Sequence of chain 1.D:
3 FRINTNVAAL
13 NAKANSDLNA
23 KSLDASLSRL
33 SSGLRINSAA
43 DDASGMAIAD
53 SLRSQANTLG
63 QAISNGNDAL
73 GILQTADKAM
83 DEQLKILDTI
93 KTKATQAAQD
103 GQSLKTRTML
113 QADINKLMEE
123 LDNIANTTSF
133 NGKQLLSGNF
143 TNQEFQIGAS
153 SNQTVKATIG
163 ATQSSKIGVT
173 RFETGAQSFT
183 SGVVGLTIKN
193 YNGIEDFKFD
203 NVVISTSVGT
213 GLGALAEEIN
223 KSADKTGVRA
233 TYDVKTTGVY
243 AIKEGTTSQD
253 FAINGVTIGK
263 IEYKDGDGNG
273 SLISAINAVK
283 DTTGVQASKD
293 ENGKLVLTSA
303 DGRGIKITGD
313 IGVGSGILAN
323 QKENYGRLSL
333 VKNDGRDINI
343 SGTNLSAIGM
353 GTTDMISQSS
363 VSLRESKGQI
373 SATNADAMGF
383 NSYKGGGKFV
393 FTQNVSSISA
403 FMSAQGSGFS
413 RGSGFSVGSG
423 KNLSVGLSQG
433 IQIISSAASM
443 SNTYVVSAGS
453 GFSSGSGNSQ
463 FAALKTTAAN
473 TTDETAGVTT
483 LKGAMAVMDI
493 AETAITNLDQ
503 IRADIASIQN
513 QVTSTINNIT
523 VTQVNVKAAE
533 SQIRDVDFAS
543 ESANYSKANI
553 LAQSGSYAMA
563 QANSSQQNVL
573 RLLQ

Binding-site contacts:
Ligand atom C5 contacts residue ASN444 of chain 1.D at 4.4 Å.
Ligand atom C4 contacts residue SER443 of chain 1.D at 3.8 Å.
Ligand atom C3 contacts residue SER443 of chain 1.D at 2.9 Å.
Ligand atom C4 contacts residue ASN444 of chain 1.D at 3.8 Å.
Ligand atom C2 contacts residue SER443 of chain 1.D at 1.5 Å.
Ligand atom O4 contacts residue ASN444 of chain 1.D at 4.2 Å.
Ligand atom C6 contacts residue ASN444 of chain 1.D at 4.2 Å.
Ligand atom O6 contacts residue SER443 of chain 1.D at 2.2 Å (h-bond).
Ligand atom C6 contacts residue SER443 of chain 1.D at 3.3 Å.
Ligand atom O1A contacts residue SER441 of chain 1.D at 3.6 Å.
Ligand atom O1B contacts residue SER443 of chain 1.D at 2.5 Å (h-bond).
Ligand atom C2 contacts residue ASN444 of chain 1.D at 4.4 Å.
Ligand atom O1A contacts residue MET442 of chain 1.D at 3.6 Å.
Ligand atom C7 contacts residue SER443 of chain 1.D at 4.5 Å.
Ligand atom O8 contacts residue SER443 of chain 1.D at 4.1 Å.
Ligand atom C5 contacts residue SER443 of chain 1.D at 4.1 Å.
Ligand atom C3 contacts residue ASN444 of chain 1.D at 4.2 Å.
Ligand atom O1A contacts residue SER443 of chain 1.D at 2.4 Å (h-bond).
Ligand atom C1 contacts residue SER443 of chain 1.D at 1.7 Å.

The small molecule below binds the protein below.
Small molecule (SMILES): C[C@H](O)[C@H](N)[C@@H]1O[C@](O)(C(=O)O)C[C@H](O)[C@@H]1N